Sequence of chain 1.D:
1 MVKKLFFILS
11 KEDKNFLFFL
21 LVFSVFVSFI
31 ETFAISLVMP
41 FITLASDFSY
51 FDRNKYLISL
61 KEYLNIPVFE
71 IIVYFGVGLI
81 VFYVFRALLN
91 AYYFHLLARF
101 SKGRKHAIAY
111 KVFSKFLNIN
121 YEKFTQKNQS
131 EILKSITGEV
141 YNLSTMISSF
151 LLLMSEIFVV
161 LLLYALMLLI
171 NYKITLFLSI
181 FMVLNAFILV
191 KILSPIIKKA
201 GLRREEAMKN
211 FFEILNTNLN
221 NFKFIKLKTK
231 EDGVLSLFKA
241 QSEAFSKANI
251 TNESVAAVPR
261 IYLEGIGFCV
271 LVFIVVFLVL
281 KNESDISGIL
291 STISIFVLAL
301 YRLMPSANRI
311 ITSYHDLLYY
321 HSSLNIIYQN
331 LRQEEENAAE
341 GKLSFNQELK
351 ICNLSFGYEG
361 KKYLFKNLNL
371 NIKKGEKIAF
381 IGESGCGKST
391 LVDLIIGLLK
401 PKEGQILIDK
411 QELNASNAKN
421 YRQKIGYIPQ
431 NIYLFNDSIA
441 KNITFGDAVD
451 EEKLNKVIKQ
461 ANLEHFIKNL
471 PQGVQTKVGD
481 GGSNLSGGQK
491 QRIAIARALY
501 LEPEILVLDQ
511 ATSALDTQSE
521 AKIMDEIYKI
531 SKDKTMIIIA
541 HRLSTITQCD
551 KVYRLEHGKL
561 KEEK

This small molecule binds to this protein.
Small molecule (SMILES): Nc1ncnc2c1ncn2[C@@H]1O[C@H](COP(=O)(O)OP(=O)(O)OP(O)(O)=S)[C@@H](O)[C@H]1O

Sequence of chain 1.C:
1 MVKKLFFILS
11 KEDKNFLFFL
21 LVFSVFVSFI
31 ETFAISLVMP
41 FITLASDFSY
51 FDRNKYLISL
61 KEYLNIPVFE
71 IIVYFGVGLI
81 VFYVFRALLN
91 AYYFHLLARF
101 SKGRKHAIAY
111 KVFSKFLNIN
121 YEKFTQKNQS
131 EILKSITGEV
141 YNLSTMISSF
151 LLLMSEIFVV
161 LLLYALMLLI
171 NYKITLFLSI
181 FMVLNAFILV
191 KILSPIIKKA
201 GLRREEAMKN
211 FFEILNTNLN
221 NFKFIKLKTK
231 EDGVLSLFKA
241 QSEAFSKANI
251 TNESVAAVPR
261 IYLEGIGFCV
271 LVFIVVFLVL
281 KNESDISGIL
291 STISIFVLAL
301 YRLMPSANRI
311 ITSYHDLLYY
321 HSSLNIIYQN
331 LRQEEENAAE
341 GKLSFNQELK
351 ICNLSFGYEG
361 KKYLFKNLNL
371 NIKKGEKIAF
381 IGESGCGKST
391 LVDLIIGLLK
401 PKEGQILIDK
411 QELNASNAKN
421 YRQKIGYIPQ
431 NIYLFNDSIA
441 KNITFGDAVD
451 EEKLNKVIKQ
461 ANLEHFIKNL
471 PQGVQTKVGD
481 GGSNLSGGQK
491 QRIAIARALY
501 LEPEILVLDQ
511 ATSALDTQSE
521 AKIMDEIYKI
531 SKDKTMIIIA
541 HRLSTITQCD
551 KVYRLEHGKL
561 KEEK

Binding-site contacts:
Ligand atom O2G contacts residue GLY488 of chain 1.C at 3.1 Å (h-bond).
Ligand atom C2' contacts residue ASN484 of chain 1.C at 3.3 Å.
Ligand atom C4 contacts residue TYR358 of chain 1.D at 3.6 Å (hydrophobic).
Ligand atom N6 contacts residue ASN484 of chain 1.C at 3.5 Å (h-bond).
Ligand atom N1 contacts residue TYR358 of chain 1.D at 3.6 Å.
Ligand atom C5 contacts residue TYR358 of chain 1.D at 3.4 Å (hydrophobic).
Ligand atom O3G contacts residue LYS388 of chain 1.D at 3.4 Å.
Ligand atom N7 contacts residue TYR358 of chain 1.D at 3.2 Å (h-bond).
Ligand atom S1G contacts residue SER389 of chain 1.D at 3.4 Å (h-bond).
Ligand atom S1G contacts residue GLN430 of chain 1.D at 3.0 Å (h-bond).
Ligand atom O1B contacts residue LYS388 of chain 1.D at 2.6 Å (salt-bridge).
Ligand atom O2G contacts residue HIS541 of chain 1.D at 3.4 Å.
Ligand atom O3G contacts residue HIS541 of chain 1.D at 3.4 Å.
Ligand atom O2G contacts residue SER384 of chain 1.D at 3.1 Å (h-bond).
Ligand atom C3' contacts residue GLN489 of chain 1.C at 3.7 Å.
Ligand atom O2B contacts residue SER389 of chain 1.D at 2.8 Å.
Ligand atom C6 contacts residue TYR358 of chain 1.D at 3.4 Å (hydrophobic).
Ligand atom N1 contacts residue ASN484 of chain 1.C at 3.0 Å (h-bond).
Ligand atom O3' contacts residue GLN489 of chain 1.C at 2.8 Å (h-bond).
Ligand atom O1A contacts residue THR390 of chain 1.D at 2.8 Å (h-bond).
Ligand atom N6 contacts residue TYR358 of chain 1.D at 3.7 Å.
Ligand atom O3B contacts residue SER486 of chain 1.C at 3.2 Å.
Ligand atom C5' contacts residue LEU364 of chain 1.D at 3.4 Å (hydrophobic).
Ligand atom O3B contacts residue GLY385 of chain 1.D at 3.6 Å.
Ligand atom O1B contacts residue GLY387 of chain 1.D at 2.9 Å (h-bond).
Ligand atom O1A contacts residue GLY387 of chain 1.D at 3.6 Å.
Ligand atom O2A contacts residue SER486 of chain 1.C at 3.3 Å.
Ligand atom N9 contacts residue TYR358 of chain 1.D at 3.5 Å.
Ligand atom N3 contacts residue ASN484 of chain 1.C at 3.5 Å (h-bond).
Ligand atom C5 contacts residue ASN484 of chain 1.C at 3.7 Å.
Ligand atom C4' contacts residue LEU364 of chain 1.D at 3.7 Å (hydrophobic).
Ligand atom PB contacts residue LYS388 of chain 1.D at 3.6 Å.
Ligand atom N6 contacts residue THR125 of chain 1.D at 3.3 Å.
Ligand atom N9 contacts residue ASN484 of chain 1.C at 3.3 Å (h-bond).
Ligand atom O3A contacts residue SER486 of chain 1.C at 3.1 Å.
Ligand atom O1A contacts residue SER389 of chain 1.D at 3.6 Å.
Ligand atom C4 contacts residue ASN484 of chain 1.C at 3.2 Å.
Ligand atom C6 contacts residue ASN484 of chain 1.C at 3.4 Å.
Ligand atom O2' contacts residue ASN484 of chain 1.C at 3.4 Å (h-bond).
Ligand atom C8 contacts residue TYR358 of chain 1.D at 3.6 Å (hydrophobic).